Sequence of chain 1.A:
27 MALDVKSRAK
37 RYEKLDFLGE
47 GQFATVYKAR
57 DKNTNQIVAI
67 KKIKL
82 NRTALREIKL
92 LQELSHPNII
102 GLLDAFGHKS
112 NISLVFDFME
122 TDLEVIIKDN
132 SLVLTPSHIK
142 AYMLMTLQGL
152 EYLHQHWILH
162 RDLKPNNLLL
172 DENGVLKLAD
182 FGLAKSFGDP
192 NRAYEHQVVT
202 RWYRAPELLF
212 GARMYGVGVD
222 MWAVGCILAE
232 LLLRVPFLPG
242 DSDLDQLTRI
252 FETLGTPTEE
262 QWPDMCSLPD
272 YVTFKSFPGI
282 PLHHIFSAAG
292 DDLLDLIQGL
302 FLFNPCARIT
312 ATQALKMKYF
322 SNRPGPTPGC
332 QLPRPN

Binding-site contacts:
Ligand atom C6 contacts residue ASP118 of chain 1.A at 3.8 Å.
Ligand atom C2 contacts residue PHE119 of chain 1.A at 3.7 Å (hydrophobic).
Ligand atom O1B contacts residue ASN167 of chain 1.A at 2.9 Å (h-bond).
Ligand atom N1 contacts residue ALA65 of chain 1.A at 3.7 Å.
Ligand atom PB contacts residue ASP181 of chain 1.A at 3.7 Å.
Ligand atom O3A contacts residue GLY47 of chain 1.A at 3.5 Å.
Ligand atom O2A contacts residue LYS67 of chain 1.A at 2.9 Å (salt-bridge).
Ligand atom O3G contacts residue GLN48 of chain 1.A at 3.3 Å (h-bond).
Ligand atom C2 contacts residue MET120 of chain 1.A at 3.0 Å (hydrophobic).
Ligand atom N3 contacts residue LEU44 of chain 1.A at 3.4 Å.
Ligand atom PA contacts residue MG1 of chain 1.F at 3.0 Å.
Ligand atom O5' contacts residue VAL52 of chain 1.A at 3.5 Å.
Ligand atom O1B contacts residue MG1 of chain 1.F at 2.3 Å.
Ligand atom O3A contacts residue MG1 of chain 1.F at 3.3 Å.
Ligand atom PB contacts residue MG1 of chain 1.F at 3.1 Å.
Ligand atom O2G contacts residue GLN48 of chain 1.A at 3.8 Å.
Ligand atom O1B contacts residue ASN168 of chain 1.A at 3.7 Å.
Ligand atom O2G contacts residue GLY47 of chain 1.A at 3.4 Å.
Ligand atom N1 contacts residue PHE119 of chain 1.A at 3.8 Å.
Ligand atom N1 contacts residue MET120 of chain 1.A at 2.9 Å (h-bond).
Ligand atom C6 contacts residue ALA65 of chain 1.A at 3.6 Å (hydrophobic).
Ligand atom O4' contacts residue VAL52 of chain 1.A at 3.4 Å.
Ligand atom O2B contacts residue GLN48 of chain 1.A at 3.0 Å (h-bond).
Ligand atom O3G contacts residue PHE49 of chain 1.A at 2.9 Å (h-bond).
Ligand atom C2 contacts residue LEU44 of chain 1.A at 3.7 Å (hydrophobic).
Ligand atom N6 contacts residue MET120 of chain 1.A at 3.8 Å.
Ligand atom N6 contacts residue ASP118 of chain 1.A at 2.9 Å (salt-bridge).
Ligand atom N3B contacts residue ASP181 of chain 1.A at 2.7 Å (salt-bridge).
Ligand atom N3B contacts residue MG1 of chain 1.F at 3.4 Å.
Ligand atom O2G contacts residue ALA50 of chain 1.A at 3.6 Å.
Ligand atom O1B contacts residue ASP181 of chain 1.A at 3.4 Å (salt-bridge).
Ligand atom O2B contacts residue GLY47 of chain 1.A at 3.4 Å.
Ligand atom O1A contacts residue MG1 of chain 1.F at 2.3 Å.
Ligand atom C6 contacts residue MET120 of chain 1.A at 3.8 Å (hydrophobic).
Ligand atom O1G contacts residue LYS67 of chain 1.A at 2.9 Å (salt-bridge).
Ligand atom O1G contacts residue ALA185 of chain 1.A at 3.3 Å.
Ligand atom O1G contacts residue ASP181 of chain 1.A at 3.6 Å (salt-bridge).
Ligand atom O2A contacts residue MG1 of chain 1.F at 3.5 Å.
Ligand atom O2A contacts residue ASP181 of chain 1.A at 3.8 Å.
Ligand atom N6 contacts residue LEU170 of chain 1.A at 3.7 Å.

The small molecule below binds the protein below.
Small molecule (SMILES): Nc1ncnc2c1ncn2[C@@H]1O[C@H](CO[P](=O)(O)O[P](=O)(O)NP(=O)(O)O)[C@@H](O)[C@H]1O